Sequence of chain 1.A:
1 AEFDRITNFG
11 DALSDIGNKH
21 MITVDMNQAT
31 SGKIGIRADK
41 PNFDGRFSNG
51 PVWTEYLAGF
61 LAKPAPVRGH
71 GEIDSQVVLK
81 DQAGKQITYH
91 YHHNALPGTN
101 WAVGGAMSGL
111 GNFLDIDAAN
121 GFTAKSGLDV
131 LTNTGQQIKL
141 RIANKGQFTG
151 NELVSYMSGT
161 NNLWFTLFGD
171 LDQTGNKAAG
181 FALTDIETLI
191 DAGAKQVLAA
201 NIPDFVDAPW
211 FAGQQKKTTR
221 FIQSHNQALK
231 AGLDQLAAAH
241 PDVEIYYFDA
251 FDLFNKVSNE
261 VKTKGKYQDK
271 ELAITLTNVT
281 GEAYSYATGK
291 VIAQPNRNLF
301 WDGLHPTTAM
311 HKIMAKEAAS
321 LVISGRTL

Binding-site contacts:
Ligand atom O2 contacts residue PHE113 of chain 1.A at 4.1 Å.
Ligand atom C3 contacts residue ASP170 of chain 1.A at 4.0 Å.
Ligand atom C4 contacts residue PHE113 of chain 1.A at 4.5 Å (hydrophobic).
Ligand atom C2 contacts residue ASP170 of chain 1.A at 3.0 Å.
Ligand atom C3 contacts residue PHE165 of chain 1.A at 4.2 Å (hydrophobic).
Ligand atom C4 contacts residue LEU114 of chain 1.A at 3.8 Å (hydrophobic).
Ligand atom C1 contacts residue PHE165 of chain 1.A at 3.7 Å (hydrophobic).
Ligand atom O1 contacts residue LEU114 of chain 1.A at 3.4 Å (h-bond).
Ligand atom C2 contacts residue PHE165 of chain 1.A at 4.1 Å (hydrophobic).
Ligand atom O2 contacts residue LEU114 of chain 1.A at 3.3 Å (h-bond).
Ligand atom O1 contacts residue MET107 of chain 1.A at 3.6 Å.
Ligand atom C1 contacts residue LEU171 of chain 1.A at 3.4 Å (hydrophobic).
Ligand atom C1 contacts residue GLY169 of chain 1.A at 3.5 Å.
Ligand atom O1 contacts residue PHE113 of chain 1.A at 4.0 Å.
Ligand atom O1 contacts residue PHE165 of chain 1.A at 3.7 Å.
Ligand atom C2 contacts residue LEU171 of chain 1.A at 4.2 Å (hydrophobic).
Ligand atom C4 contacts residue PHE165 of chain 1.A at 4.5 Å (hydrophobic).
Ligand atom C1 contacts residue ASP170 of chain 1.A at 2.8 Å.

This protein binds this small molecule.
Small molecule (SMILES): CCCC(=O)O